The small molecule below binds the protein below.
Small molecule (SMILES): C=CC1=C(C)/C(=C/C2=N/C(=C\c3[nH]c(/C=C4\NC(=O)[C@H](C)[C@H]4CC)c(C)c3CCC(=O)O)C(CCC(=O)O)=C2C)NC1=O

Sequence of chain 1.A:
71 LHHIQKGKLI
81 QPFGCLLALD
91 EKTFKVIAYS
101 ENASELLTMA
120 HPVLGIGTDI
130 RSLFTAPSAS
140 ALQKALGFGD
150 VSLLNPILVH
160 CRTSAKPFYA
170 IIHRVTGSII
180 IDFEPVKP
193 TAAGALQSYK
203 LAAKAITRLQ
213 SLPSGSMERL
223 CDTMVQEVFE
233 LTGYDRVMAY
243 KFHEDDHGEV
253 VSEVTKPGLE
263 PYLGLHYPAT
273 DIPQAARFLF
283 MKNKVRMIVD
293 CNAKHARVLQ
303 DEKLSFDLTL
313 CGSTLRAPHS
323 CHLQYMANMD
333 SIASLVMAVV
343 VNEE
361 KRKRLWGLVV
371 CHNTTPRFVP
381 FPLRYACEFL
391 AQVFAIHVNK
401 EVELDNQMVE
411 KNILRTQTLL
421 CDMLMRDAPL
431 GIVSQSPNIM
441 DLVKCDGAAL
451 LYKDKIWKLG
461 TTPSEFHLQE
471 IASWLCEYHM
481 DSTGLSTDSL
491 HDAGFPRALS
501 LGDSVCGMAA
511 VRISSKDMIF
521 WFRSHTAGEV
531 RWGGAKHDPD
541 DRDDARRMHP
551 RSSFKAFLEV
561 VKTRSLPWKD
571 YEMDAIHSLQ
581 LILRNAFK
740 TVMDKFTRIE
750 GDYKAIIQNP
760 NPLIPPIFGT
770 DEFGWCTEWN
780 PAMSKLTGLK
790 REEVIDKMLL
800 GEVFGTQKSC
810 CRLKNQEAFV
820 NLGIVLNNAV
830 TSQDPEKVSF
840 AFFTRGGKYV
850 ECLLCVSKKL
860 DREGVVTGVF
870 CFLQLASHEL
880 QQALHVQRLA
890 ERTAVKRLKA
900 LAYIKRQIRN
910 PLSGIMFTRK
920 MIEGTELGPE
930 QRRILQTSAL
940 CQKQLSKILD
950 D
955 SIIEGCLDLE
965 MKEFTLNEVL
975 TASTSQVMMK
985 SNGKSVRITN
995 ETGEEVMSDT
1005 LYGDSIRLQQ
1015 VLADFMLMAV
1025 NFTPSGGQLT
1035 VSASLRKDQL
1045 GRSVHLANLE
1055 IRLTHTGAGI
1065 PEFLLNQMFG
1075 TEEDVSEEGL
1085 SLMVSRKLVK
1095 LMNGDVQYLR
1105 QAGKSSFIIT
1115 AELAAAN

Binding-site contacts:
Ligand atom CAT contacts residue THR272 of chain 1.A at 3.1 Å.
Ligand atom CAH contacts residue CYS323 of chain 1.A at 3.1 Å (hydrophobic).
Ligand atom CAU contacts residue HIS321 of chain 1.A at 3.5 Å.
Ligand atom CBN contacts residue ASP273 of chain 1.A at 3.6 Å.
Ligand atom NBP contacts residue ASP273 of chain 1.A at 3.0 Å (salt-bridge).
Ligand atom CAX contacts residue HIS549 of chain 1.A at 3.6 Å.
Ligand atom CAC contacts residue CYS323 of chain 1.A at 2.2 Å (hydrophobic).
Ligand atom NAN contacts residue ASP273 of chain 1.A at 3.1 Å (salt-bridge).
Ligand atom CBJ contacts residue CYS323 of chain 1.A at 3.4 Å (hydrophobic).
Ligand atom CAM contacts residue HIS321 of chain 1.A at 3.7 Å.
Ligand atom CBN contacts residue CYS323 of chain 1.A at 3.5 Å (hydrophobic).
Ligand atom CAY contacts residue ASP273 of chain 1.A at 3.8 Å.
Ligand atom OBQ contacts residue HIS549 of chain 1.A at 3.1 Å (h-bond).
Ligand atom CAS contacts residue TYR327 of chain 1.A at 3.5 Å (hydrophobic).
Ligand atom OBQ contacts residue TYR327 of chain 1.A at 2.8 Å.
Ligand atom CBK contacts residue PRO275 of chain 1.A at 3.9 Å (hydrophobic).
Ligand atom CBO contacts residue PRO275 of chain 1.A at 3.7 Å (hydrophobic).
Ligand atom CAP contacts residue TYR327 of chain 1.A at 3.7 Å (hydrophobic).
Ligand atom OBA contacts residue HIS321 of chain 1.A at 2.9 Å (h-bond).
Ligand atom OBG contacts residue HIS321 of chain 1.A at 3.3 Å (h-bond).
Ligand atom CAW contacts residue TYR327 of chain 1.A at 3.6 Å (hydrophobic).
Ligand atom OBA contacts residue ILE74 of chain 1.A at 3.4 Å.
Ligand atom CAV contacts residue HIS324 of chain 1.A at 3.8 Å.
Ligand atom CAC contacts residue HIS549 of chain 1.A at 3.5 Å.
Ligand atom NAE contacts residue HIS324 of chain 1.A at 3.3 Å (h-bond).
Ligand atom OAK contacts residue HIS372 of chain 1.A at 2.9 Å (h-bond).
Ligand atom OBG contacts residue PRO320 of chain 1.A at 3.3 Å.
Ligand atom CAS contacts residue ASP273 of chain 1.A at 3.8 Å.
Ligand atom OBF contacts residue HIS324 of chain 1.A at 3.4 Å (h-bond).
Ligand atom CBL contacts residue HIS324 of chain 1.A at 3.9 Å.
Ligand atom CAY contacts residue PRO275 of chain 1.A at 3.7 Å (hydrophobic).
Ligand atom CAX contacts residue TYR327 of chain 1.A at 3.8 Å (hydrophobic).
Ligand atom OBQ contacts residue ASP273 of chain 1.A at 3.8 Å.
Ligand atom NAN contacts residue PRO275 of chain 1.A at 3.5 Å.
Ligand atom CAH contacts residue ARG547 of chain 1.A at 3.8 Å.
Ligand atom CBC contacts residue TYR327 of chain 1.A at 3.5 Å (hydrophobic).
Ligand atom CAH contacts residue PRO550 of chain 1.A at 3.7 Å (hydrophobic).
Ligand atom NAJ contacts residue TYR327 of chain 1.A at 3.7 Å.
Ligand atom CAQ contacts residue CYS323 of chain 1.A at 3.4 Å (hydrophobic).
Ligand atom CAT contacts residue ASP273 of chain 1.A at 3.9 Å.